Sequence of chain 19.E:
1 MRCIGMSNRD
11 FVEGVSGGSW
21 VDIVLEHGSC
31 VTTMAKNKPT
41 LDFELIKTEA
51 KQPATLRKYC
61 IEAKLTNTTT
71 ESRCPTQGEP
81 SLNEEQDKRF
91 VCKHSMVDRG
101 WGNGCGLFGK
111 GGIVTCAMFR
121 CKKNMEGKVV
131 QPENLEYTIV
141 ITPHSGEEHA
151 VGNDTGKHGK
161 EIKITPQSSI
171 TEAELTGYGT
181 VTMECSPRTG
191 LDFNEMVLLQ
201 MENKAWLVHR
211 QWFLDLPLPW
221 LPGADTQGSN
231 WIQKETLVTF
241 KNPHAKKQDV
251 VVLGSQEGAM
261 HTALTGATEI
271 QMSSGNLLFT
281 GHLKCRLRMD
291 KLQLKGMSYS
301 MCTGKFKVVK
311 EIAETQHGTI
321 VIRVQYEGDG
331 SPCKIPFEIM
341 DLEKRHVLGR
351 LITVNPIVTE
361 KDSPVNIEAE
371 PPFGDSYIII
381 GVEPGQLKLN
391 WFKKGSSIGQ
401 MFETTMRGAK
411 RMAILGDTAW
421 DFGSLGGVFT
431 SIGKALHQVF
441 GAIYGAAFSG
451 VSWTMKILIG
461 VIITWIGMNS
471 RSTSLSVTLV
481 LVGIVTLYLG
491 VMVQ

Binding-site contacts:
Ligand atom C7 contacts residue ASN67 of chain 19.E at 3.6 Å.
Ligand atom C5 contacts residue ASN67 of chain 19.E at 3.7 Å.
Ligand atom C1 contacts residue ASN67 of chain 19.E at 1.4 Å.
Ligand atom C3 contacts residue ASN67 of chain 19.E at 3.8 Å.
Ligand atom C7 contacts residue PHE90 of chain 19.E at 4.1 Å (hydrophobic).
Ligand atom C4 contacts residue ASN67 of chain 19.E at 4.2 Å.
Ligand atom N2 contacts residue MET118 of chain 19.E at 3.9 Å.
Ligand atom O5 contacts residue ASN67 of chain 19.E at 2.4 Å (h-bond).
Ligand atom O7 contacts residue ASN67 of chain 19.E at 4.5 Å.
Ligand atom C2 contacts residue ASN67 of chain 19.E at 2.5 Å.
Ligand atom N2 contacts residue ASN67 of chain 19.E at 2.9 Å (h-bond).
Ligand atom O7 contacts residue MET118 of chain 19.E at 3.4 Å.
Ligand atom C8 contacts residue ASN67 of chain 19.E at 3.9 Å.
Ligand atom O7 contacts residue PHE90 of chain 19.E at 3.4 Å.
Ligand atom C7 contacts residue MET118 of chain 19.E at 4.1 Å (hydrophobic).
Ligand atom O7 contacts residue ARG89 of chain 19.E at 3.8 Å.

This protein binds this small molecule.
Small molecule (SMILES): CC(=O)N[C@@H]1[C@@H](O)[C@H](O)[C@@H](CO)O[C@H]1O